A protein and the small-molecule ligand that binds it are described below.
Small molecule (SMILES): CC(=O)N[C@H]1[C@H](O[C@H]2[C@H](O)[C@@H](NC(C)=O)CO[C@@H]2CO)O[C@H](CO)[C@@H](O)[C@@H]1O

Binding-site contacts:
Ligand atom O6 contacts residue LEU347 of chain 1.A at 4.4 Å.
Ligand atom C4 contacts residue ASN349 of chain 1.A at 4.0 Å.
Ligand atom N2 contacts residue LEU347 of chain 1.A at 3.2 Å (h-bond).
Ligand atom C7 contacts residue LEU347 of chain 1.A at 4.2 Å (hydrophobic).
Ligand atom O5 contacts residue LEU439 of chain 1.A at 3.7 Å.
Ligand atom C1 contacts residue ASN349 of chain 1.A at 1.4 Å.
Ligand atom O7 contacts residue ASN349 of chain 1.A at 3.5 Å (h-bond).
Ligand atom C3 contacts residue ASN349 of chain 1.A at 3.4 Å.
Ligand atom C8 contacts residue ASN349 of chain 1.A at 4.2 Å.
Ligand atom C7 contacts residue ASN349 of chain 1.A at 3.3 Å.
Ligand atom C5 contacts residue ASN349 of chain 1.A at 3.6 Å.
Ligand atom C1 contacts residue LEU439 of chain 1.A at 3.9 Å (hydrophobic).
Ligand atom O3 contacts residue LEU347 of chain 1.A at 4.3 Å.
Ligand atom N2 contacts residue ASN349 of chain 1.A at 2.5 Å (h-bond).
Ligand atom O5 contacts residue ASP345 of chain 1.A at 3.6 Å (salt-bridge).
Ligand atom C2 contacts residue ASP345 of chain 1.A at 3.9 Å.
Ligand atom C2 contacts residue LEU347 of chain 1.A at 3.8 Å (hydrophobic).
Ligand atom O3 contacts residue ASN349 of chain 1.A at 4.3 Å.
Ligand atom C1 contacts residue ASP345 of chain 1.A at 3.8 Å.
Ligand atom O5 contacts residue ASN349 of chain 1.A at 2.4 Å (h-bond).
Ligand atom C8 contacts residue LEU347 of chain 1.A at 4.3 Å (hydrophobic).
Ligand atom C2 contacts residue ASN349 of chain 1.A at 2.0 Å.

Sequence of chain 1.A:
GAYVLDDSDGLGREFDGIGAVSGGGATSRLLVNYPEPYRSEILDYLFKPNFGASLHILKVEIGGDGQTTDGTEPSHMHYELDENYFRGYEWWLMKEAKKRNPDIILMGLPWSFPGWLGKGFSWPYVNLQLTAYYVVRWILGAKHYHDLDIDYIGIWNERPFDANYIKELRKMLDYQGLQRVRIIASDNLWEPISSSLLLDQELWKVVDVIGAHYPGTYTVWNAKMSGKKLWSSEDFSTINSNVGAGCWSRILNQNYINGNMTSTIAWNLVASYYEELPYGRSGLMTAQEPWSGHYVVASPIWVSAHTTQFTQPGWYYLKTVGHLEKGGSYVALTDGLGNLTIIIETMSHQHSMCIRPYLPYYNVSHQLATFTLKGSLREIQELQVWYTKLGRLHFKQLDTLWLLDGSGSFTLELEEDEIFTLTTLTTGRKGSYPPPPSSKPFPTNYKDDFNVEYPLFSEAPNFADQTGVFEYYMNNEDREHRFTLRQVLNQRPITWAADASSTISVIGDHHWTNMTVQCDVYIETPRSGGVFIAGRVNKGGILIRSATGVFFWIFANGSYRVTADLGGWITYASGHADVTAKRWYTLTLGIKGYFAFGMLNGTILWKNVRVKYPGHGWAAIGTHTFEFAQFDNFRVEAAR